Binding-site contacts:
Ligand atom C3 contacts residue LEU164 of chain 1.A at 3.8 Å (hydrophobic).
Ligand atom C25 contacts residue ILE64 of chain 1.A at 3.8 Å (hydrophobic).
Ligand atom O36 contacts residue LYS62 of chain 1.A at 3.0 Å (salt-bridge).
Ligand atom C30 contacts residue GLY42 of chain 1.A at 3.6 Å.
Ligand atom N4 contacts residue ALA60 of chain 1.A at 3.7 Å.
Ligand atom O36 contacts residue ASP175 of chain 1.A at 3.7 Å.
Ligand atom C29 contacts residue VAL47 of chain 1.A at 3.7 Å (hydrophobic).
Ligand atom C22 contacts residue LYS62 of chain 1.A at 3.8 Å.
Ligand atom C2 contacts residue LEU164 of chain 1.A at 3.7 Å (hydrophobic).
Ligand atom C11 contacts residue ASP119 of chain 1.A at 3.5 Å.
Ligand atom N4 contacts residue ASP114 of chain 1.A at 3.5 Å (salt-bridge).
Ligand atom N4 contacts residue MET116 of chain 1.A at 3.1 Å (h-bond).
Ligand atom C29 contacts residue GLY45 of chain 1.A at 3.6 Å.
Ligand atom C28 contacts residue GLY45 of chain 1.A at 3.5 Å.
Ligand atom O10 contacts residue GLU117 of chain 1.A at 3.7 Å.
Ligand atom C8 contacts residue MET116 of chain 1.A at 3.2 Å (hydrophobic).
Ligand atom C16 contacts residue VAL47 of chain 1.A at 3.9 Å (hydrophobic).
Ligand atom C12 contacts residue THR118 of chain 1.A at 3.9 Å.
Ligand atom C35 contacts residue LYS62 of chain 1.A at 3.5 Å.
Ligand atom C21 contacts residue ASP175 of chain 1.A at 3.7 Å.
Ligand atom C9 contacts residue GLU117 of chain 1.A at 3.9 Å.
Ligand atom CL1 contacts residue GLN113 of chain 1.A at 2.7 Å.
Ligand atom O23 contacts residue LYS62 of chain 1.A at 2.9 Å (salt-bridge).
Ligand atom N4 contacts residue LEU115 of chain 1.A at 3.9 Å.
Ligand atom N6 contacts residue MET116 of chain 1.A at 2.9 Å (h-bond).
Ligand atom C29 contacts residue GLU41 of chain 1.A at 3.8 Å.
Ligand atom C30 contacts residue GLU41 of chain 1.A at 3.5 Å.
Ligand atom C3 contacts residue ASP114 of chain 1.A at 3.1 Å.
Ligand atom C9 contacts residue LYS122 of chain 1.A at 3.7 Å.
Ligand atom O10 contacts residue THR118 of chain 1.A at 3.8 Å.
Ligand atom C17 contacts residue VAL47 of chain 1.A at 3.8 Å (hydrophobic).
Ligand atom C37 contacts residue LYS62 of chain 1.A at 3.6 Å.
Ligand atom C29 contacts residue GLY42 of chain 1.A at 3.8 Å.
Ligand atom C11 contacts residue LYS122 of chain 1.A at 3.6 Å.
Ligand atom C25 contacts residue TYR44 of chain 1.A at 3.9 Å (hydrophobic).
Ligand atom C8 contacts residue GLU117 of chain 1.A at 3.7 Å.
Ligand atom C3 contacts residue ALA60 of chain 1.A at 3.4 Å (hydrophobic).
Ligand atom C2 contacts residue ALA60 of chain 1.A at 3.7 Å (hydrophobic).
Ligand atom C7 contacts residue MET116 of chain 1.A at 3.5 Å (hydrophobic).
Ligand atom O10 contacts residue LYS122 of chain 1.A at 3.0 Å.

The protein below binds the small molecule below.
Small molecule (SMILES): O=C(CN1Cc2ccc(-c3nc(NC4CCOCC4)ncc3Cl)cc2C1=O)N1CCc2ccccc2CC1

Sequence of chain 1.A:
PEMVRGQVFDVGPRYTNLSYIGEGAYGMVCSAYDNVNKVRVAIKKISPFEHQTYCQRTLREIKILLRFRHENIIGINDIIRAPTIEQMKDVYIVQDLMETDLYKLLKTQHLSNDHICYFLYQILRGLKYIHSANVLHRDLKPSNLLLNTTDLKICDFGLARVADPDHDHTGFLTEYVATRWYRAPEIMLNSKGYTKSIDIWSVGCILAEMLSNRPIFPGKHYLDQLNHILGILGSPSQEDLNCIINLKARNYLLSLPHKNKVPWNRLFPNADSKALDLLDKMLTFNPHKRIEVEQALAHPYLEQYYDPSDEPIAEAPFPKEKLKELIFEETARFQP